Sequence of chain 1.B:
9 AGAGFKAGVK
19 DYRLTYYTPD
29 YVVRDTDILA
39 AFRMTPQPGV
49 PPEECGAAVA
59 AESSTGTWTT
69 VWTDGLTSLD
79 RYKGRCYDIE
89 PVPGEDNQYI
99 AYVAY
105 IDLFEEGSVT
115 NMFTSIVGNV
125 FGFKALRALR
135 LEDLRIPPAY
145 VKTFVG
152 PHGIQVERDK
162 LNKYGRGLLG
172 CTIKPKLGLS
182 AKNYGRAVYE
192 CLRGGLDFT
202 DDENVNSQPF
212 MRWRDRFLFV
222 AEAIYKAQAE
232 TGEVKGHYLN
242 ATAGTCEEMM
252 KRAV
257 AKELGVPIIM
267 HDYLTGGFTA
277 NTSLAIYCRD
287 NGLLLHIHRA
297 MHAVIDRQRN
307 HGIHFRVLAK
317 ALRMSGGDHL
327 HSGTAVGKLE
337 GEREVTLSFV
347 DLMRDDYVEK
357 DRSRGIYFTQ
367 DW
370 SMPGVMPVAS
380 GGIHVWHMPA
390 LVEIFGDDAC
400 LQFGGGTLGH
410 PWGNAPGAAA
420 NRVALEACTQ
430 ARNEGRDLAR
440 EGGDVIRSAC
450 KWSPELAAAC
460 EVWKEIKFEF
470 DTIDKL

Sequence of chain 1.A:
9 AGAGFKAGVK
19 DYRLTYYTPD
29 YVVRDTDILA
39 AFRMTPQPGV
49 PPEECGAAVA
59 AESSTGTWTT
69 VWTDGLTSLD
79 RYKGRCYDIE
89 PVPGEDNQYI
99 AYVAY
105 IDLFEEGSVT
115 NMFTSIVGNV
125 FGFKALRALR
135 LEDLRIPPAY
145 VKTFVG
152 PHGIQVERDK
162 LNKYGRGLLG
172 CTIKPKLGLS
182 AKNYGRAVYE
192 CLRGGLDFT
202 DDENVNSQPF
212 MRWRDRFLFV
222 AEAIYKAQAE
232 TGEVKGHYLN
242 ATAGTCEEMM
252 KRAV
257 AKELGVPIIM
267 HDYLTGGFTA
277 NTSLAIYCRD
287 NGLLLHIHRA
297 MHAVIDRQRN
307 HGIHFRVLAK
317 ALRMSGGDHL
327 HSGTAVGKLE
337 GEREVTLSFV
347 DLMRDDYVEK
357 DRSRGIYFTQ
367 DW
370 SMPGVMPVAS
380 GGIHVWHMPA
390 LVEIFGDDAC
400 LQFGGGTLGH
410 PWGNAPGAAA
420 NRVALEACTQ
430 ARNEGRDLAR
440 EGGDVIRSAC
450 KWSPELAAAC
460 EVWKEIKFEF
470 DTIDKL

This small molecule binds to this protein.
Small molecule (SMILES): O=C(O)[C@@](O)(COP(=O)(O)O)[C@H](O)[C@H](O)COP(=O)(O)O

Binding-site contacts:
Ligand atom O7 contacts residue LYS177 of chain 1.A at 2.8 Å (salt-bridge).
Ligand atom O6 contacts residue LYS334 of chain 1.A at 2.9 Å (salt-bridge).
Ligand atom O2P contacts residue TRP66 of chain 1.B at 3.2 Å.
Ligand atom O4 contacts residue GLY380 of chain 1.A at 3.2 Å.
Ligand atom C contacts residue LYS175 of chain 1.A at 3.4 Å.
Ligand atom O2 contacts residue THR173 of chain 1.A at 2.9 Å (h-bond).
Ligand atom O2 contacts residue MG1 of chain 1.Q at 2.2 Å.
Ligand atom O4P contacts residue ARG295 of chain 1.A at 2.8 Å (salt-bridge).
Ligand atom O2P contacts residue THR65 of chain 1.B at 3.4 Å (h-bond).
Ligand atom O7 contacts residue GLU204 of chain 1.A at 3.2 Å (salt-bridge).
Ligand atom O2 contacts residue LYS175 of chain 1.A at 3.0 Å (salt-bridge).
Ligand atom C3 contacts residue MG1 of chain 1.Q at 3.0 Å.
Ligand atom O2P contacts residue GLY381 of chain 1.A at 2.8 Å (h-bond).
Ligand atom O6 contacts residue GLU60 of chain 1.B at 3.5 Å (salt-bridge).
Ligand atom C3 contacts residue KCX201 of chain 1.A at 3.2 Å.
Ligand atom C contacts residue MG1 of chain 1.Q at 2.8 Å.
Ligand atom O2 contacts residue ASP203 of chain 1.A at 3.3 Å (salt-bridge).
Ligand atom O3 contacts residue GLU204 of chain 1.A at 3.0 Å (salt-bridge).
Ligand atom O4 contacts residue SER379 of chain 1.A at 3.1 Å (h-bond).
Ligand atom O7 contacts residue LYS175 of chain 1.A at 3.4 Å (salt-bridge).
Ligand atom C contacts residue ASN123 of chain 1.B at 3.5 Å.
Ligand atom O5P contacts residue HIS327 of chain 1.A at 2.7 Å (h-bond).
Ligand atom O7 contacts residue ASP203 of chain 1.A at 3.1 Å (salt-bridge).
Ligand atom O3 contacts residue MG1 of chain 1.Q at 2.2 Å.
Ligand atom O3 contacts residue KCX201 of chain 1.A at 2.6 Å (h-bond).
Ligand atom O3P contacts residue GLY403 of chain 1.A at 2.9 Å (h-bond).
Ligand atom O7 contacts residue ASN123 of chain 1.B at 3.0 Å (h-bond).
Ligand atom O2 contacts residue KCX201 of chain 1.A at 3.1 Å (h-bond).
Ligand atom O1 contacts residue LYS175 of chain 1.A at 3.2 Å (salt-bridge).
Ligand atom O7 contacts residue MG1 of chain 1.Q at 2.1 Å.
Ligand atom O1P contacts residue THR65 of chain 1.B at 2.6 Å (h-bond).
Ligand atom C2 contacts residue MG1 of chain 1.Q at 2.8 Å.
Ligand atom O3 contacts residue HIS294 of chain 1.A at 2.9 Å (h-bond).
Ligand atom O1P contacts residue GLY404 of chain 1.A at 2.8 Å (h-bond).
Ligand atom O2P contacts residue LYS334 of chain 1.A at 2.9 Å (salt-bridge).
Ligand atom P1 contacts residue THR65 of chain 1.B at 3.4 Å.
Ligand atom O1P contacts residue LYS175 of chain 1.A at 3.4 Å.
Ligand atom O5P contacts residue SER379 of chain 1.A at 3.4 Å (h-bond).
Ligand atom O6P contacts residue ARG295 of chain 1.A at 2.9 Å (salt-bridge).
Ligand atom O2P contacts residue GLY380 of chain 1.A at 3.3 Å.